Sequence of chain 1.C:
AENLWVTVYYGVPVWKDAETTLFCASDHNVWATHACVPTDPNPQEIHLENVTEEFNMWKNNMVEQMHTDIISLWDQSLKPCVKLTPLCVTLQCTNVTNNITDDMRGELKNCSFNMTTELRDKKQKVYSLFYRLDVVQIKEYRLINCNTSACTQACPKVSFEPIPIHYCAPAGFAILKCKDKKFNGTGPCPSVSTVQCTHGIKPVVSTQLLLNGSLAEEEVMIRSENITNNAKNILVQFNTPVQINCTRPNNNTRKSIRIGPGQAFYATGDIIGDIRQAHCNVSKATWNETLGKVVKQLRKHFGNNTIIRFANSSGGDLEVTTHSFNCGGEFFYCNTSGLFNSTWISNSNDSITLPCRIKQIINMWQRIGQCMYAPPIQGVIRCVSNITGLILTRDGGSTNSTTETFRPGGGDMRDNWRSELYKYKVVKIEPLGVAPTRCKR

Binding-site contacts:
Ligand atom C2 contacts residue ASN265 of chain 1.C at 2.5 Å.
Ligand atom C5 contacts residue ASN265 of chain 1.C at 3.7 Å.
Ligand atom C4 contacts residue ASN265 of chain 1.C at 4.2 Å.
Ligand atom C1 contacts residue ARG412 of chain 1.C at 3.8 Å.
Ligand atom C3 contacts residue ASN265 of chain 1.C at 3.8 Å.
Ligand atom O5 contacts residue ASN265 of chain 1.C at 2.4 Å (h-bond).
Ligand atom O5 contacts residue VAL414 of chain 1.C at 4.3 Å.
Ligand atom C1 contacts residue ASN265 of chain 1.C at 1.4 Å.
Ligand atom N2 contacts residue GLN263 of chain 1.C at 4.0 Å.
Ligand atom C8 contacts residue GLN263 of chain 1.C at 4.3 Å.
Ligand atom C6 contacts residue ARG412 of chain 1.C at 3.2 Å.
Ligand atom O5 contacts residue ARG412 of chain 1.C at 2.8 Å (salt-bridge).
Ligand atom C5 contacts residue ARG412 of chain 1.C at 3.6 Å.
Ligand atom C5 contacts residue GLN263 of chain 1.C at 4.2 Å.
Ligand atom O7 contacts residue ASN301 of chain 1.C at 3.8 Å.
Ligand atom C7 contacts residue ASN301 of chain 1.C at 4.4 Å.
Ligand atom O4 contacts residue GLN263 of chain 1.C at 4.3 Å.
Ligand atom C1 contacts residue GLN263 of chain 1.C at 4.0 Å.
Ligand atom C8 contacts residue ASN301 of chain 1.C at 3.9 Å.
Ligand atom O6 contacts residue ARG412 of chain 1.C at 2.9 Å (salt-bridge).
Ligand atom C8 contacts residue VAL302 of chain 1.C at 3.9 Å (hydrophobic).
Ligand atom C2 contacts residue GLN263 of chain 1.C at 4.0 Å.
Ligand atom N2 contacts residue ASN265 of chain 1.C at 2.9 Å (h-bond).
Ligand atom O7 contacts residue NAG1 of chain 1.AA at 4.0 Å.
Ligand atom C8 contacts residue SER381 of chain 1.C at 4.3 Å.
Ligand atom C4 contacts residue GLN263 of chain 1.C at 4.2 Å.
Ligand atom C8 contacts residue ASN265 of chain 1.C at 4.4 Å.
Ligand atom O3 contacts residue GLN263 of chain 1.C at 4.3 Å.
Ligand atom O7 contacts residue ASN265 of chain 1.C at 3.0 Å (h-bond).
Ligand atom C8 contacts residue SER303 of chain 1.C at 3.5 Å.
Ligand atom C7 contacts residue ASN265 of chain 1.C at 3.2 Å.
Ligand atom C3 contacts residue GLN263 of chain 1.C at 3.4 Å.

The protein below binds the small molecule below.
Small molecule (SMILES): CC(=O)N[C@@H]1[C@@H](O)[C@H](O)[C@@H](CO)O[C@H]1O